Sequence of chain 1.A:
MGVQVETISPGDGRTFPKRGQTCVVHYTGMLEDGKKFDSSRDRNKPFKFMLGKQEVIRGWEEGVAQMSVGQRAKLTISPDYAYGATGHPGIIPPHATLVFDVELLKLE

Sequence of chain 1.C:
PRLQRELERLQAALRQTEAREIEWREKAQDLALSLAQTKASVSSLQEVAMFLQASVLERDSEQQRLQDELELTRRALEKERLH

A small-molecule ligand and the protein it binds are described below.
Small molecule (SMILES): CC[C@H](Cc1ccccc1)[C@@H]1/C=C/C/C=C/C[C@@H](C)[C@H](O)[C@@H](C)[C@@H]2CC[C@@H](C)[C@@](O)(O2)C(=O)C(=O)N2CCCC[C@H]2C(=O)O1

Binding-site contacts:
Ligand atom C35 contacts residue TRP60 of chain 1.A at 3.6 Å (hydrophobic).
Ligand atom C16 contacts residue ALA61 of chain 1.D at 3.6 Å (hydrophobic).
Ligand atom C47 contacts residue GLU55 of chain 1.A at 3.3 Å.
Ligand atom O1 contacts residue TYR83 of chain 1.A at 2.7 Å (h-bond).
Ligand atom C46 contacts residue GLN54 of chain 1.A at 3.5 Å.
Ligand atom O7 contacts residue ASP38 of chain 1.A at 3.6 Å.
Ligand atom O1 contacts residue PHE100 of chain 1.A at 3.5 Å.
Ligand atom O31 contacts residue VAL56 of chain 1.A at 3.3 Å.
Ligand atom O4 contacts residue PHE37 of chain 1.A at 3.6 Å.
Ligand atom C49 contacts residue TYR83 of chain 1.A at 3.5 Å (hydrophobic).
Ligand atom C39 contacts residue TYR83 of chain 1.A at 3.4 Å (hydrophobic).
Ligand atom C42 contacts residue PG41 of chain 1.DA at 3.7 Å.
Ligand atom C47 contacts residue PHE63 of chain 1.C at 3.5 Å (hydrophobic).
Ligand atom C20 contacts residue MET62 of chain 1.D at 3.7 Å (hydrophobic).
Ligand atom C14 contacts residue ILE92 of chain 1.A at 3.7 Å (hydrophobic).
Ligand atom C17 contacts residue GLN58 of chain 1.D at 3.7 Å.
Ligand atom O6 contacts residue ASP38 of chain 1.A at 3.2 Å (salt-bridge).
Ligand atom C43 contacts residue PG41 of chain 1.DA at 3.4 Å.
Ligand atom C34 contacts residue TRP60 of chain 1.A at 3.2 Å (hydrophobic).
Ligand atom C30 contacts residue TYR83 of chain 1.A at 3.2 Å (hydrophobic).
Ligand atom C24 contacts residue GLN65 of chain 1.D at 3.6 Å.
Ligand atom O4 contacts residue ASP38 of chain 1.A at 3.1 Å (salt-bridge).
Ligand atom O31 contacts residue ILE57 of chain 1.A at 2.8 Å (h-bond).
Ligand atom C19 contacts residue GLN58 of chain 1.D at 3.4 Å.
Ligand atom C46 contacts residue GLU55 of chain 1.A at 3.2 Å.
Ligand atom C25 contacts residue GLU55 of chain 1.A at 3.6 Å.
Ligand atom C5 contacts residue ASP38 of chain 1.A at 3.7 Å.
Ligand atom C49 contacts residue HIS88 of chain 1.A at 3.5 Å.
Ligand atom N38 contacts residue TYR83 of chain 1.A at 3.7 Å.
Ligand atom O18 contacts residue ASP38 of chain 1.A at 2.8 Å (salt-bridge).
Ligand atom C2 contacts residue TYR83 of chain 1.A at 3.4 Å (hydrophobic).
Ligand atom C46 contacts residue VAL56 of chain 1.A at 3.6 Å (hydrophobic).
Ligand atom O18 contacts residue GLN58 of chain 1.D at 2.9 Å (h-bond).
Ligand atom C23 contacts residue GLN65 of chain 1.D at 3.5 Å.
Ligand atom C45 contacts residue VAL56 of chain 1.A at 3.5 Å (hydrophobic).
Ligand atom O18 contacts residue TYR27 of chain 1.A at 3.5 Å (h-bond).
Ligand atom O29 contacts residue TYR83 of chain 1.A at 3.1 Å (h-bond).
Ligand atom C48 contacts residue TYR83 of chain 1.A at 3.5 Å (hydrophobic).
Ligand atom C32 contacts residue TYR83 of chain 1.A at 3.4 Å (hydrophobic).
Ligand atom O4 contacts residue TYR27 of chain 1.A at 3.6 Å.

Sequence of chain 1.D:
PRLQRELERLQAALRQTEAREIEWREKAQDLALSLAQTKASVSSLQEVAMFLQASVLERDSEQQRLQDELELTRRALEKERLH